Sequence of chain 1.C:
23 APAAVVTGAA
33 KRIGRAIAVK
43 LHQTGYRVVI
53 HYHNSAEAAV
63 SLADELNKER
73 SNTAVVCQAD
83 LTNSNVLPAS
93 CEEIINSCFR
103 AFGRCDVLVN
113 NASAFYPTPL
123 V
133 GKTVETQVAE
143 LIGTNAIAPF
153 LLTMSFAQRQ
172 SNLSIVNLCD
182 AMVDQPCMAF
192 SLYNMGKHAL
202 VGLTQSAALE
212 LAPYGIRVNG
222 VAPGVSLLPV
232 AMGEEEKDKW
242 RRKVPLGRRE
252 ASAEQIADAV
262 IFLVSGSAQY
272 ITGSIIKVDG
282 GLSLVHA

Sequence of chain 1.B:
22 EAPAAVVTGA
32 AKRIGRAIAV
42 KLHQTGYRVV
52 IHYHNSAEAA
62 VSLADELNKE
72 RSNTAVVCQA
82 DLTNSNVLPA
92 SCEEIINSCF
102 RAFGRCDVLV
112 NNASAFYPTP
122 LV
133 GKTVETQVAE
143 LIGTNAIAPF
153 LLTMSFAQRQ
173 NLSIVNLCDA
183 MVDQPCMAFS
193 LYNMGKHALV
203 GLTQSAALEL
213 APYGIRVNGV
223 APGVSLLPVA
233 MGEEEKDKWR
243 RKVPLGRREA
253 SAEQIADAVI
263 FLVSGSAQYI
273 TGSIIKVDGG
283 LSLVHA

Binding-site contacts:
Ligand atom CAO contacts residue TRP241 of chain 1.C at 3.8 Å (hydrophobic).
Ligand atom CAF contacts residue MET183 of chain 1.C at 4.0 Å (hydrophobic).
Ligand atom CAK contacts residue GLY225 of chain 1.C at 3.5 Å.
Ligand atom CAD contacts residue PHE117 of chain 1.C at 3.5 Å (hydrophobic).
Ligand atom CAN contacts residue LEU283 of chain 1.C at 4.0 Å (hydrophobic).
Ligand atom CLAB contacts residue LYS244 of chain 1.C at 3.7 Å.
Ligand atom NAL contacts residue ASP181 of chain 1.C at 2.8 Å (salt-bridge).
Ligand atom CAI contacts residue PHE117 of chain 1.C at 3.9 Å (hydrophobic).
Ligand atom CLAB contacts residue HIS287 of chain 1.B at 3.5 Å.
Ligand atom NAA contacts residue NAP1 of chain 1.J at 3.7 Å.
Ligand atom CAM contacts residue GLY225 of chain 1.C at 4.0 Å.
Ligand atom CAP contacts residue ASP181 of chain 1.C at 3.4 Å.
Ligand atom NAS contacts residue GLY225 of chain 1.C at 4.1 Å.
Ligand atom NAA contacts residue GLY225 of chain 1.C at 2.8 Å (h-bond).
Ligand atom NAA contacts residue ASP181 of chain 1.C at 2.8 Å (salt-bridge).
Ligand atom CAE contacts residue PHE117 of chain 1.C at 3.5 Å (hydrophobic).
Ligand atom CAG contacts residue MET183 of chain 1.C at 4.1 Å (hydrophobic).
Ligand atom CLAB contacts residue LEU283 of chain 1.C at 4.1 Å.
Ligand atom CAQ contacts residue ASP181 of chain 1.C at 3.8 Å.
Ligand atom CLAB contacts residue ALA288 of chain 1.B at 3.4 Å.
Ligand atom CAD contacts residue PHE191 of chain 1.C at 3.6 Å (hydrophobic).
Ligand atom CAJ contacts residue LEU283 of chain 1.C at 4.1 Å (hydrophobic).
Ligand atom CAO contacts residue LEU283 of chain 1.C at 3.7 Å (hydrophobic).
Ligand atom CAP contacts residue MET183 of chain 1.C at 4.0 Å (hydrophobic).
Ligand atom CAG contacts residue CYS188 of chain 1.C at 4.1 Å (hydrophobic).
Ligand atom CAJ contacts residue VAL226 of chain 1.C at 3.8 Å (hydrophobic).
Ligand atom CLAC contacts residue TRP241 of chain 1.C at 3.2 Å.
Ligand atom CAF contacts residue CYS188 of chain 1.C at 3.9 Å (hydrophobic).
Ligand atom CAP contacts residue GLY225 of chain 1.C at 3.8 Å.
Ligand atom CLAC contacts residue LEU283 of chain 1.C at 3.9 Å.
Ligand atom CAD contacts residue CYS188 of chain 1.C at 3.6 Å (hydrophobic).
Ligand atom CAH contacts residue PHE117 of chain 1.C at 3.9 Å (hydrophobic).
Ligand atom CAH contacts residue TYR194 of chain 1.C at 3.7 Å (hydrophobic).
Ligand atom CAE contacts residue CYS188 of chain 1.C at 3.4 Å (hydrophobic).
Ligand atom CAG contacts residue HIS287 of chain 1.B at 4.0 Å.
Ligand atom CAN contacts residue TRP241 of chain 1.C at 3.9 Å (hydrophobic).
Ligand atom CAR contacts residue CYS188 of chain 1.C at 4.0 Å (hydrophobic).
Ligand atom CAI contacts residue CYS188 of chain 1.C at 3.5 Å (hydrophobic).
Ligand atom NAA contacts residue MET183 of chain 1.C at 3.5 Å.
Ligand atom CLAB contacts residue TRP241 of chain 1.C at 3.9 Å.

The protein below binds the small molecule below.
Small molecule (SMILES): Nc1nc2ccccc2n1Cc1ccc(Cl)c(Cl)c1